Sequence of chain 1.B:
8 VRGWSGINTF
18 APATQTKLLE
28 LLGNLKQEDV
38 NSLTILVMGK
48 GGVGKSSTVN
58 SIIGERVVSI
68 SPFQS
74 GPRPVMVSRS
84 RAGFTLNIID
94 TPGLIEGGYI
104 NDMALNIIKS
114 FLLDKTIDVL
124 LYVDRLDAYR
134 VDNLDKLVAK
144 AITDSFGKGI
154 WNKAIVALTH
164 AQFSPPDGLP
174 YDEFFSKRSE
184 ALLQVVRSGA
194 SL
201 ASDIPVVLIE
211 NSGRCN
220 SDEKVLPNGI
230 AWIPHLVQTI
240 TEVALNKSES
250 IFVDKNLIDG

Sequence of chain 1.A:
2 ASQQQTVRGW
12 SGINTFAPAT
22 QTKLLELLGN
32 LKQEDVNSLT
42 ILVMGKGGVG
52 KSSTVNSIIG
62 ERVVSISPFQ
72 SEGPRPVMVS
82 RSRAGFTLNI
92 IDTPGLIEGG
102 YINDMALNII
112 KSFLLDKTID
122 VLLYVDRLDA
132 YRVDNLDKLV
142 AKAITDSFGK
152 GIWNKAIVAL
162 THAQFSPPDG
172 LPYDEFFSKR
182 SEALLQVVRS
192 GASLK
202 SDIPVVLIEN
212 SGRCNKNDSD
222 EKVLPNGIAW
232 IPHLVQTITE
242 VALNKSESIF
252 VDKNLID

Binding-site contacts:
Ligand atom O3G contacts residue GLY49 of chain 1.B at 3.2 Å (h-bond).
Ligand atom PB contacts residue LYS52 of chain 1.B at 3.5 Å.
Ligand atom O3A contacts residue GLY51 of chain 1.B at 3.1 Å (h-bond).
Ligand atom C8 contacts residue SER54 of chain 1.B at 3.4 Å.
Ligand atom O6 contacts residue HIS163 of chain 1.B at 3.0 Å (h-bond).
Ligand atom C4 contacts residue HIS163 of chain 1.B at 3.2 Å.
Ligand atom O2B contacts residue SER53 of chain 1.B at 2.9 Å (h-bond).
Ligand atom O1B contacts residue GLY51 of chain 1.B at 3.1 Å (h-bond).
Ligand atom N1 contacts residue GLU210 of chain 1.B at 2.5 Å (salt-bridge).
Ligand atom C5 contacts residue HIS163 of chain 1.B at 3.2 Å.
Ligand atom O2B contacts residue MG1 of chain 1.M at 2.0 Å.
Ligand atom O2B contacts residue LYS52 of chain 1.B at 3.5 Å (salt-bridge).
Ligand atom O2G contacts residue SER72 of chain 1.B at 3.6 Å (h-bond).
Ligand atom C6 contacts residue HIS163 of chain 1.B at 3.5 Å.
Ligand atom O1A contacts residue SER54 of chain 1.B at 2.7 Å (h-bond).
Ligand atom O1B contacts residue LYS52 of chain 1.B at 2.5 Å (salt-bridge).
Ligand atom N3B contacts residue ARG133 of chain 1.A at 3.0 Å (salt-bridge).
Ligand atom O3' contacts residue PRO69 of chain 1.B at 3.5 Å.
Ligand atom PG contacts residue MG1 of chain 1.M at 3.2 Å.
Ligand atom N3B contacts residue MG1 of chain 1.M at 3.5 Å.
Ligand atom O1G contacts residue ARG133 of chain 1.A at 3.0 Å (salt-bridge).
Ligand atom O3' contacts residue PRO169 of chain 1.A at 3.4 Å.
Ligand atom O3G contacts residue LYS52 of chain 1.B at 2.6 Å (salt-bridge).
Ligand atom O1G contacts residue SER72 of chain 1.B at 3.2 Å.
Ligand atom PB contacts residue MG1 of chain 1.M at 3.2 Å.
Ligand atom N3B contacts residue GLY49 of chain 1.B at 3.0 Å (h-bond).
Ligand atom O2' contacts residue PRO169 of chain 1.A at 3.3 Å.
Ligand atom O1B contacts residue GLY49 of chain 1.B at 3.1 Å (h-bond).
Ligand atom C2 contacts residue HIS163 of chain 1.B at 3.5 Å.
Ligand atom N7 contacts residue ASN211 of chain 1.B at 3.0 Å (h-bond).
Ligand atom O6 contacts residue GLU210 of chain 1.B at 3.1 Å (salt-bridge).
Ligand atom O1A contacts residue SER53 of chain 1.B at 3.2 Å (h-bond).
Ligand atom O1B contacts residue VAL50 of chain 1.B at 3.0 Å (h-bond).
Ligand atom C2 contacts residue GLU210 of chain 1.B at 3.5 Å.
Ligand atom O6 contacts residue ASN211 of chain 1.B at 2.9 Å (h-bond).
Ligand atom PB contacts residue GLY49 of chain 1.B at 3.6 Å.
Ligand atom O4' contacts residue TYR132 of chain 1.A at 3.1 Å.
Ligand atom O2G contacts residue MG1 of chain 1.M at 2.0 Å.
Ligand atom C6 contacts residue GLU210 of chain 1.B at 3.2 Å.
Ligand atom N3 contacts residue HIS163 of chain 1.B at 3.2 Å (h-bond).

This small molecule binds to this protein.
Small molecule (SMILES): Nc1nc2c(ncn2[C@@H]2O[C@H](CO[P](=O)(O)O[P](=O)(O)NP(=O)(O)O)[C@@H](O)[C@H]2O)c(=O)[nH]1